Binding-site contacts:
Ligand atom C03 contacts residue BNV1 of chain 1.C at 0.5 Å.
Ligand atom C01 contacts residue GLN64 of chain 1.A at 3.6 Å.
Ligand atom C02 contacts residue BNV1 of chain 1.C at 0.5 Å.
Ligand atom C09 contacts residue BNV1 of chain 1.C at 0.3 Å.
Ligand atom C03 contacts residue ILE94 of chain 1.A at 3.7 Å (hydrophobic).
Ligand atom C03 contacts residue HIS270 of chain 1.A at 3.7 Å.
Ligand atom C04 contacts residue VAL266 of chain 1.A at 3.8 Å (hydrophobic).
Ligand atom C14 contacts residue BNV1 of chain 1.C at 0.1 Å.
Ligand atom C11 contacts residue ALA121 of chain 1.A at 3.9 Å (hydrophobic).
Ligand atom C01 contacts residue BNV1 of chain 1.C at 0.7 Å.
Ligand atom C07 contacts residue BNV1 of chain 1.C at 0.5 Å.
Ligand atom C01 contacts residue THR62 of chain 1.A at 3.4 Å.
Ligand atom C05 contacts residue BNV1 of chain 1.C at 0.5 Å.
Ligand atom C08 contacts residue BNV1 of chain 1.C at 0.4 Å.
Ligand atom O01 contacts residue GLN64 of chain 1.A at 3.5 Å (h-bond).
Ligand atom C02 contacts residue VAL266 of chain 1.A at 3.8 Å (hydrophobic).
Ligand atom O02 contacts residue SER95 of chain 1.A at 2.8 Å (h-bond).
Ligand atom C13 contacts residue LEU271 of chain 1.A at 3.9 Å (hydrophobic).
Ligand atom O01 contacts residue THR62 of chain 1.A at 2.6 Å (h-bond).
Ligand atom C02 contacts residue THR62 of chain 1.A at 3.5 Å.
Ligand atom O02 contacts residue GLN64 of chain 1.A at 3.4 Å (h-bond).
Ligand atom O01 contacts residue SER63 of chain 1.A at 3.2 Å (h-bond).
Ligand atom C02 contacts residue LEU28 of chain 1.A at 3.5 Å (hydrophobic).
Ligand atom C11 contacts residue BNV1 of chain 1.C at 0.2 Å.
Ligand atom C06 contacts residue HIS270 of chain 1.A at 3.7 Å.
Ligand atom C12 contacts residue BNV1 of chain 1.C at 0.2 Å.
Ligand atom O02 contacts residue BNV1 of chain 1.C at 0.8 Å (h-bond).
Ligand atom C06 contacts residue BNV1 of chain 1.C at 0.5 Å.
Ligand atom C10 contacts residue BNV1 of chain 1.C at 0.1 Å.
Ligand atom O01 contacts residue BNV1 of chain 1.C at 0.8 Å (h-bond).
Ligand atom C10 contacts residue VAL267 of chain 1.A at 3.9 Å (hydrophobic).
Ligand atom C01 contacts residue SER95 of chain 1.A at 3.8 Å.
Ligand atom C07 contacts residue HIS270 of chain 1.A at 3.6 Å.
Ligand atom C11 contacts residue PHE193 of chain 1.A at 3.8 Å (hydrophobic).
Ligand atom C05 contacts residue HIS270 of chain 1.A at 3.5 Å.
Ligand atom C15 contacts residue ILE233 of chain 1.A at 3.4 Å (hydrophobic).
Ligand atom C15 contacts residue BNV1 of chain 1.C at 1.5 Å.
Ligand atom C04 contacts residue HIS270 of chain 1.A at 3.5 Å.
Ligand atom C04 contacts residue BNV1 of chain 1.C at 0.5 Å.
Ligand atom C13 contacts residue BNV1 of chain 1.C at 0.5 Å.

The small molecule below binds the protein below.
Small molecule (SMILES): CC[C@@H](C)CCCCCCCCCCC(=O)O

Sequence of chain 1.A:
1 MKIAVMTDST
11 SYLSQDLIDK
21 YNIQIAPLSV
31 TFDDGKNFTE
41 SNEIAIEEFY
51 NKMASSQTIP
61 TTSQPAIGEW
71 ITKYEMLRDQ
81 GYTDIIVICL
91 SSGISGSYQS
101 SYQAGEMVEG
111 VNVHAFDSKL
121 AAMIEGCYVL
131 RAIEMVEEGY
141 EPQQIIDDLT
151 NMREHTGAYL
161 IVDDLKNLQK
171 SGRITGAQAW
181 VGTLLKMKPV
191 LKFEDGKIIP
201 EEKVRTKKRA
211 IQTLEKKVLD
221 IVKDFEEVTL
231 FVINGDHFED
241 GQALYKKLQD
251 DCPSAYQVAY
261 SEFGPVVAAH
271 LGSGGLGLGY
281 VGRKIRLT